The small molecule below binds the protein below.
Small molecule (SMILES): Cc1cn([C@H]2C[C@H](OP(=O)(O)O)[C@@H](COP(=O)(O)O)O2)c(=O)[nH]c1=O

Sequence of chain 1.A:
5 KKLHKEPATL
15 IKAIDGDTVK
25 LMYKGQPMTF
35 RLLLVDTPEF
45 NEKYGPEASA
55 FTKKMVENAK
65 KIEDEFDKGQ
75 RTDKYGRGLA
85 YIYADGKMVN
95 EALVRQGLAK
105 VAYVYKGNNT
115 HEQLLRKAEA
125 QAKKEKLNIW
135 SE

Binding-site contacts:
Ligand atom C5M contacts residue LEU36 of chain 1.A at 3.8 Å (hydrophobic).
Ligand atom N3 contacts residue LEU83 of chain 1.A at 3.9 Å.
Ligand atom O4 contacts residue LEU37 of chain 1.A at 3.8 Å.
Ligand atom C4' contacts residue ARG81 of chain 1.A at 3.7 Å.
Ligand atom O4P contacts residue CA1 of chain 1.C at 3.1 Å.
Ligand atom C2' contacts residue TYR107 of chain 1.A at 3.6 Å (hydrophobic).
Ligand atom C1' contacts residue ARG81 of chain 1.A at 4.0 Å.
Ligand atom C5M contacts residue TYR107 of chain 1.A at 3.7 Å (hydrophobic).
Ligand atom N3 contacts residue TYR109 of chain 1.A at 3.6 Å.
Ligand atom P2 contacts residue ARG81 of chain 1.A at 3.9 Å.
Ligand atom O3P contacts residue LYS78 of chain 1.A at 3.6 Å.
Ligand atom O3P contacts residue TYR79 of chain 1.A at 2.4 Å (h-bond).
Ligand atom O5P contacts residue ARG35 of chain 1.A at 2.9 Å (salt-bridge).
Ligand atom O5P contacts residue ARG81 of chain 1.A at 2.7 Å (salt-bridge).
Ligand atom C5 contacts residue LEU83 of chain 1.A at 4.0 Å (hydrophobic).
Ligand atom O4 contacts residue LEU83 of chain 1.A at 3.6 Å.
Ligand atom O3' contacts residue TYR79 of chain 1.A at 3.6 Å.
Ligand atom O5' contacts residue ARG35 of chain 1.A at 3.7 Å.
Ligand atom C5 contacts residue TYR107 of chain 1.A at 3.9 Å (hydrophobic).
Ligand atom C4 contacts residue LEU83 of chain 1.A at 3.6 Å (hydrophobic).
Ligand atom C4 contacts residue TYR109 of chain 1.A at 3.9 Å (hydrophobic).
Ligand atom O3' contacts residue LYS78 of chain 1.A at 3.1 Å.
Ligand atom O2 contacts residue ASP77 of chain 1.A at 3.8 Å.
Ligand atom O4P contacts residue ASP40 of chain 1.A at 3.5 Å (salt-bridge).
Ligand atom P2 contacts residue ARG35 of chain 1.A at 3.6 Å.
Ligand atom C5' contacts residue ARG81 of chain 1.A at 3.9 Å.
Ligand atom C2 contacts residue ASP77 of chain 1.A at 4.0 Å.
Ligand atom O4 contacts residue TYR109 of chain 1.A at 4.0 Å.
Ligand atom O4P contacts residue ARG35 of chain 1.A at 2.9 Å (salt-bridge).
Ligand atom O4' contacts residue ARG81 of chain 1.A at 2.9 Å (salt-bridge).
Ligand atom C2' contacts residue TYR109 of chain 1.A at 4.0 Å (hydrophobic).
Ligand atom C5M contacts residue ARG35 of chain 1.A at 3.7 Å.
Ligand atom P1 contacts residue TYR79 of chain 1.A at 3.8 Å.
Ligand atom P1 contacts residue LYS78 of chain 1.A at 3.5 Å.
Ligand atom C6 contacts residue TYR107 of chain 1.A at 4.0 Å (hydrophobic).
Ligand atom O1P contacts residue LYS78 of chain 1.A at 2.6 Å (salt-bridge).
Ligand atom O5' contacts residue ARG81 of chain 1.A at 3.1 Å (salt-bridge).
Ligand atom C3' contacts residue TYR107 of chain 1.A at 3.8 Å (hydrophobic).
Ligand atom O4' contacts residue ASP77 of chain 1.A at 4.0 Å.
Ligand atom C5' contacts residue TYR107 of chain 1.A at 3.6 Å (hydrophobic).